Binding-site contacts:
Ligand atom O27 contacts residue LYS77 of chain 1.B at 3.7 Å.
Ligand atom C15 contacts residue GLY206 of chain 1.B at 3.6 Å.
Ligand atom C24 contacts residue TYR75 of chain 1.B at 3.4 Å (hydrophobic).
Ligand atom O33 contacts residue GLY206 of chain 1.B at 3.1 Å.
Ligand atom C09 contacts residue ARG203 of chain 1.B at 3.5 Å.
Ligand atom O11 contacts residue LEU202 of chain 1.B at 3.5 Å.
Ligand atom C21 contacts residue SER16 of chain 1.B at 3.6 Å.
Ligand atom O03 contacts residue PHE210 of chain 1.A at 3.4 Å.
Ligand atom O04 contacts residue PHE210 of chain 1.A at 3.4 Å.
Ligand atom C17 contacts residue ARG209 of chain 1.B at 3.7 Å.
Ligand atom O11 contacts residue TYR75 of chain 1.B at 3.2 Å (h-bond).
Ligand atom O04 contacts residue ARG203 of chain 1.B at 2.9 Å (salt-bridge).
Ligand atom O33 contacts residue ARG209 of chain 1.B at 2.8 Å (salt-bridge).
Ligand atom O27 contacts residue THR76 of chain 1.B at 2.6 Å (h-bond).
Ligand atom O03 contacts residue ARG207 of chain 1.A at 3.7 Å.
Ligand atom O35 contacts residue ARG207 of chain 1.B at 2.8 Å (salt-bridge).
Ligand atom S02 contacts residue ARG203 of chain 1.B at 3.1 Å (salt-bridge).
Ligand atom C08 contacts residue ARG203 of chain 1.B at 3.5 Å.
Ligand atom C10 contacts residue GLY74 of chain 1.B at 3.7 Å.
Ligand atom O34 contacts residue ARG209 of chain 1.B at 3.7 Å.
Ligand atom O01 contacts residue PHE210 of chain 1.A at 3.6 Å.
Ligand atom O01 contacts residue ARG207 of chain 1.A at 2.9 Å (salt-bridge).
Ligand atom C16 contacts residue TYR75 of chain 1.B at 3.3 Å (hydrophobic).
Ligand atom O11 contacts residue GLY74 of chain 1.B at 3.5 Å.
Ligand atom C09 contacts residue GLY74 of chain 1.B at 3.5 Å.
Ligand atom O27 contacts residue PRO14 of chain 1.B at 3.3 Å.
Ligand atom N14 contacts residue TYR75 of chain 1.B at 3.4 Å (h-bond).
Ligand atom N13 contacts residue TYR75 of chain 1.B at 3.7 Å.
Ligand atom C07 contacts residue ARG203 of chain 1.B at 3.7 Å.
Ligand atom O33 contacts residue ARG207 of chain 1.B at 3.4 Å (salt-bridge).
Ligand atom N14 contacts residue GLY206 of chain 1.B at 3.5 Å.
Ligand atom N14 contacts residue LEU202 of chain 1.B at 3.6 Å (h-bond).
Ligand atom S32 contacts residue ARG207 of chain 1.B at 3.6 Å.
Ligand atom O26 contacts residue LYS77 of chain 1.B at 3.0 Å.
Ligand atom C10 contacts residue TYR75 of chain 1.B at 3.6 Å (hydrophobic).
Ligand atom C12 contacts residue TYR75 of chain 1.B at 3.6 Å (hydrophobic).
Ligand atom C22 contacts residue PHE17 of chain 1.B at 3.4 Å (hydrophobic).
Ligand atom O01 contacts residue ARG203 of chain 1.B at 2.6 Å (salt-bridge).
Ligand atom C15 contacts residue TYR75 of chain 1.B at 3.0 Å (hydrophobic).
Ligand atom C06 contacts residue ARG203 of chain 1.B at 3.5 Å.

Sequence of chain 1.B:
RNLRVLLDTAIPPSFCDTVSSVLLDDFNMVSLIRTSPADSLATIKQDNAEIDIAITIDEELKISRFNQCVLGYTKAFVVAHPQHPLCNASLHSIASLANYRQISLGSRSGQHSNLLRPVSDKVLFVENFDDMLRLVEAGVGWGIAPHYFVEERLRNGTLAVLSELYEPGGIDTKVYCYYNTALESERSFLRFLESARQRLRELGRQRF

A protein and the small-molecule ligand that binds it are described below.
Small molecule (SMILES): O=C1C=Cc2cc(S(=O)(=O)O)cc(S(=O)(=O)O)c2C1NNc1ccc(S(=O)(=O)O)c2ccccc12

Sequence of chain 1.A:
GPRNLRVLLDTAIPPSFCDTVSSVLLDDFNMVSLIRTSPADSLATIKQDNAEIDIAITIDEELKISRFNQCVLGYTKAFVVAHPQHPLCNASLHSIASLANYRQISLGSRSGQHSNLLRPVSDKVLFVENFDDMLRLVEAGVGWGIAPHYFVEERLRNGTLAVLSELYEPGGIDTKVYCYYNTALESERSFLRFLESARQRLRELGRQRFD